Binding-site contacts:
Ligand atom N9 contacts residue SER93 of chain 1.C at 3.6 Å.
Ligand atom C25 contacts residue ILE96 of chain 1.C at 3.7 Å (hydrophobic).
Ligand atom CL33 contacts residue ILE34 of chain 1.C at 3.5 Å.
Ligand atom N9 contacts residue TYR130 of chain 1.C at 2.8 Å (h-bond).
Ligand atom C8 contacts residue TYR130 of chain 1.C at 3.7 Å (hydrophobic).
Ligand atom C24 contacts residue HIS55 of chain 1.C at 3.7 Å.
Ligand atom C30 contacts residue MET126 of chain 1.C at 3.7 Å (hydrophobic).
Ligand atom F32 contacts residue ILE96 of chain 1.C at 3.6 Å.
Ligand atom C12 contacts residue LEU48 of chain 1.C at 3.8 Å (hydrophobic).
Ligand atom C23 contacts residue HIS55 of chain 1.C at 3.6 Å.
Ligand atom CL33 contacts residue ILE96 of chain 1.C at 3.5 Å.
Ligand atom C1 contacts residue SER93 of chain 1.C at 3.7 Å.
Ligand atom C26 contacts residue SER93 of chain 1.C at 3.5 Å.
Ligand atom C19 contacts residue SER116 of chain 1.C at 3.8 Å.
Ligand atom O14 contacts residue MET51 of chain 1.C at 3.4 Å.
Ligand atom CL34 contacts residue MET211 of chain 1.C at 3.3 Å.
Ligand atom C27 contacts residue SER93 of chain 1.C at 3.8 Å.
Ligand atom C5 contacts residue SER93 of chain 1.C at 3.7 Å.
Ligand atom CL33 contacts residue THR31 of chain 1.C at 3.7 Å.
Ligand atom C22 contacts residue MET89 of chain 1.C at 3.7 Å (hydrophobic).
Ligand atom CL33 contacts residue ILE30 of chain 1.C at 3.6 Å.
Ligand atom CL34 contacts residue LEU212 of chain 1.C at 3.6 Å.
Ligand atom O17 contacts residue LEU48 of chain 1.C at 3.6 Å.
Ligand atom C4 contacts residue ILE113 of chain 1.C at 3.7 Å (hydrophobic).
Ligand atom C18 contacts residue ASN44 of chain 1.C at 3.4 Å.
Ligand atom C28 contacts residue MET89 of chain 1.C at 3.8 Å (hydrophobic).
Ligand atom F32 contacts residue PHE97 of chain 1.C at 3.1 Å.
Ligand atom C3 contacts residue ILE34 of chain 1.C at 3.8 Å (hydrophobic).
Ligand atom C5 contacts residue TYR130 of chain 1.C at 3.7 Å (hydrophobic).
Ligand atom C28 contacts residue PHE90 of chain 1.C at 3.6 Å (hydrophobic).
Ligand atom C4 contacts residue TYR130 of chain 1.C at 3.8 Å (hydrophobic).
Ligand atom C4 contacts residue SER93 of chain 1.C at 3.5 Å.
Ligand atom N15 contacts residue SER93 of chain 1.C at 3.5 Å (h-bond).
Ligand atom C1 contacts residue ILE113 of chain 1.C at 3.6 Å (hydrophobic).
Ligand atom C8 contacts residue SER93 of chain 1.C at 3.8 Å.
Ligand atom C22 contacts residue SER93 of chain 1.C at 3.8 Å.
Ligand atom C23 contacts residue MET89 of chain 1.C at 3.7 Å (hydrophobic).
Ligand atom F32 contacts residue SER93 of chain 1.C at 3.4 Å.
Ligand atom C18 contacts residue ILE47 of chain 1.C at 3.8 Å (hydrophobic).
Ligand atom C16 contacts residue SER93 of chain 1.C at 3.8 Å.

A small-molecule ligand and the protein it binds are described below.
Small molecule (SMILES): O=C(NC1CCCCC1)[C@H]([C@@H]1CCCCO1)n1c(-c2ccc(Cl)cc2)nc2cc(F)c(Cl)cc21

Sequence of chain 1.C:
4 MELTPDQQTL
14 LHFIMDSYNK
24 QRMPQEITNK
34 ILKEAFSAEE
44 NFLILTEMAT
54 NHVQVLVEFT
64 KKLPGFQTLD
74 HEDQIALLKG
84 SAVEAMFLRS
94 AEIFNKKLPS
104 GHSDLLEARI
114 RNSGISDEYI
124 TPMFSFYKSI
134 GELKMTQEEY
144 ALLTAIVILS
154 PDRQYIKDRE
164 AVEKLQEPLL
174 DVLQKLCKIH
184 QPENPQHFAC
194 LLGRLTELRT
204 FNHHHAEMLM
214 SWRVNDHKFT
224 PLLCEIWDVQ